Sequence of chain 4.C:
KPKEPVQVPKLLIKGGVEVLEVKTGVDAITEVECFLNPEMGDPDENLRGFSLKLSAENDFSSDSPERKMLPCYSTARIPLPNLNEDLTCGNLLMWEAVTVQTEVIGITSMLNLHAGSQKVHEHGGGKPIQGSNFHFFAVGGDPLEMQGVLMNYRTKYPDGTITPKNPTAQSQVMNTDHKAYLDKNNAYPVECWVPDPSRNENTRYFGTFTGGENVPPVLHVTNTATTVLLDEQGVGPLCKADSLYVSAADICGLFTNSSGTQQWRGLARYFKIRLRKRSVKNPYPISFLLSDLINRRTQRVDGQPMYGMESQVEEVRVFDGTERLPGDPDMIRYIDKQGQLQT

Sequence of chain 4.E:
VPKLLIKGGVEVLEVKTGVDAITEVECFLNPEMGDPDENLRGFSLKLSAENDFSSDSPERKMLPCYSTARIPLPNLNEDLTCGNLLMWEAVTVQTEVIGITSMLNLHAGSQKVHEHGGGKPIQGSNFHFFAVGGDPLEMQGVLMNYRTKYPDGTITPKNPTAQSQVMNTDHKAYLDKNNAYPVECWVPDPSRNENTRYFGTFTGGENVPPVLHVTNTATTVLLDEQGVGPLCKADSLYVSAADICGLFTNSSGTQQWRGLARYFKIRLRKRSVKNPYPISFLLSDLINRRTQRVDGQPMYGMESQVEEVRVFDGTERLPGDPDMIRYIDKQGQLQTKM

Sequence of chain 4.D:
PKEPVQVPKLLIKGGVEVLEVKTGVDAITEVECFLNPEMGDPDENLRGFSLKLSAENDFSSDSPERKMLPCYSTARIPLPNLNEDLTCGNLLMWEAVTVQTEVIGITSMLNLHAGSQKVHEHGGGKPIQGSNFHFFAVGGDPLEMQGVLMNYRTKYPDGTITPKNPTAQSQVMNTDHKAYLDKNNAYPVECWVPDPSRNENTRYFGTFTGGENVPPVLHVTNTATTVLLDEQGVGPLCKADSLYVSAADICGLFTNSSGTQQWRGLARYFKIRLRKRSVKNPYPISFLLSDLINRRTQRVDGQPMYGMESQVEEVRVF

The protein below binds the small molecule below.
Small molecule (SMILES): CC(=O)N[C@H]1[C@H]([C@H](O)[C@H](O)CO)O[C@@](O[C@H](CO)[C@@H](O)[C@@H]2O[C@@H](C(=O)O)C[C@H](O)[C@H]2NC(C)=O)(C(=O)O)C[C@@H]1O

Binding-site contacts:
Ligand atom C9 contacts residue LYS68 of chain 4.D at 3.8 Å.
Ligand atom N5 contacts residue LYS68 of chain 4.D at 2.9 Å (salt-bridge).
Ligand atom N5 contacts residue PHE75 of chain 4.E at 3.8 Å.
Ligand atom C11 contacts residue PHE65 of chain 4.D at 3.8 Å (hydrophobic).
Ligand atom C10 contacts residue LYS68 of chain 4.D at 3.8 Å.
Ligand atom C7 contacts residue GLN278 of chain 4.D at 3.8 Å.
Ligand atom O8 contacts residue GLN278 of chain 4.D at 3.5 Å (h-bond).
Ligand atom O1B contacts residue SER274 of chain 4.D at 2.4 Å (h-bond).
Ligand atom O9 contacts residue LEU67 of chain 4.D at 3.2 Å.
Ligand atom O1A contacts residue SER274 of chain 4.D at 3.8 Å.
Ligand atom C11 contacts residue HIS138 of chain 4.C at 3.3 Å.
Ligand atom O8 contacts residue LYS68 of chain 4.D at 3.5 Å.
Ligand atom C10 contacts residue LEU62 of chain 4.D at 3.5 Å (hydrophobic).
Ligand atom C10 contacts residue PHE75 of chain 4.E at 2.7 Å (hydrophobic).
Ligand atom C11 contacts residue PHE270 of chain 4.D at 3.9 Å (hydrophobic).
Ligand atom O1A contacts residue ASN272 of chain 4.D at 3.6 Å (h-bond).
Ligand atom C6 contacts residue LYS68 of chain 4.D at 3.8 Å.
Ligand atom C1 contacts residue THR276 of chain 4.D at 3.4 Å.
Ligand atom C11 contacts residue PHE75 of chain 4.E at 1.8 Å (hydrophobic).
Ligand atom O8 contacts residue THR276 of chain 4.D at 3.8 Å.
Ligand atom O10 contacts residue LEU62 of chain 4.D at 3.1 Å.
Ligand atom C11 contacts residue THR276 of chain 4.D at 3.4 Å.
Ligand atom C5 contacts residue LYS68 of chain 4.D at 3.7 Å.
Ligand atom O1B contacts residue LYS68 of chain 4.D at 3.6 Å.
Ligand atom O7 contacts residue LEU62 of chain 4.D at 3.5 Å.
Ligand atom N5 contacts residue GLN278 of chain 4.D at 3.9 Å.
Ligand atom C11 contacts residue ASN272 of chain 4.D at 3.6 Å.
Ligand atom O9 contacts residue LYS68 of chain 4.D at 2.8 Å (salt-bridge).
Ligand atom O1B contacts residue THR276 of chain 4.D at 3.5 Å (h-bond).
Ligand atom O1A contacts residue THR276 of chain 4.D at 2.6 Å (h-bond).
Ligand atom C11 contacts residue LEU62 of chain 4.D at 3.9 Å (hydrophobic).
Ligand atom N5 contacts residue ASN272 of chain 4.D at 3.3 Å (h-bond).
Ligand atom C9 contacts residue GLN278 of chain 4.D at 3.2 Å.
Ligand atom C6 contacts residue ASN272 of chain 4.D at 3.7 Å.
Ligand atom C11 contacts residue LYS68 of chain 4.D at 3.8 Å.
Ligand atom O10 contacts residue PHE75 of chain 4.E at 2.6 Å.
Ligand atom C11 contacts residue GLN278 of chain 4.D at 3.5 Å.
Ligand atom C8 contacts residue GLN278 of chain 4.D at 3.7 Å.
Ligand atom O8 contacts residue ASN272 of chain 4.D at 3.4 Å (h-bond).
Ligand atom C1 contacts residue SER274 of chain 4.D at 3.4 Å.